Sequence of chain 2.C:
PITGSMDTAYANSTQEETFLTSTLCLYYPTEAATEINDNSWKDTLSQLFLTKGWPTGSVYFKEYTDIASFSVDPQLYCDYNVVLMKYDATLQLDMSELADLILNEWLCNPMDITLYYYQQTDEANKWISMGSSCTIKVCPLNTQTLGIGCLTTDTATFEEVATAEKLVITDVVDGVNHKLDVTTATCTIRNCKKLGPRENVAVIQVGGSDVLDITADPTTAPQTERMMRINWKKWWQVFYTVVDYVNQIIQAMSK

This protein binds this small molecule.
Small molecule (SMILES): CC(=O)N[C@H]1[C@H](O[C@H]2[C@H](O)[C@@H](NC(C)=O)CO[C@@H]2CO)O[C@H](CO)[C@@H](O)[C@@H]1O

Binding-site contacts:
Ligand atom N2 contacts residue ASN12 of chain 2.C at 3.8 Å.
Ligand atom C2 contacts residue ASN12 of chain 2.C at 3.2 Å.
Ligand atom C1 contacts residue ASN12 of chain 2.C at 2.2 Å.
Ligand atom C5 contacts residue ASN12 of chain 2.C at 4.1 Å.
Ligand atom O7 contacts residue ASN12 of chain 2.C at 3.7 Å.
Ligand atom O5 contacts residue ASN12 of chain 2.C at 2.7 Å (h-bond).
Ligand atom C7 contacts residue ASN12 of chain 2.C at 3.9 Å.